This small molecule binds to this protein.
Small molecule (SMILES): CC(=O)N[C@@H]1[C@@H](O)[C@H](O)[C@@H](CO)O[C@H]1O

Binding-site contacts:
Ligand atom O5 contacts residue LEU292 of chain 1.A at 3.5 Å.
Ligand atom O6 contacts residue GLN408 of chain 1.A at 4.3 Å.
Ligand atom C2 contacts residue ASN271 of chain 1.A at 2.4 Å.
Ligand atom C7 contacts residue VAL410 of chain 1.A at 4.1 Å (hydrophobic).
Ligand atom O5 contacts residue ASN271 of chain 1.A at 2.4 Å (h-bond).
Ligand atom N2 contacts residue ASN271 of chain 1.A at 2.9 Å (h-bond).
Ligand atom C5 contacts residue ASN271 of chain 1.A at 3.7 Å.
Ligand atom C7 contacts residue ASN271 of chain 1.A at 3.2 Å.
Ligand atom C8 contacts residue VAL410 of chain 1.A at 3.6 Å (hydrophobic).
Ligand atom O7 contacts residue ASN271 of chain 1.A at 3.2 Å (h-bond).
Ligand atom C6 contacts residue LEU292 of chain 1.A at 3.6 Å (hydrophobic).
Ligand atom C3 contacts residue ASN271 of chain 1.A at 3.8 Å.
Ligand atom C5 contacts residue LEU292 of chain 1.A at 4.2 Å (hydrophobic).
Ligand atom O6 contacts residue LEU292 of chain 1.A at 3.1 Å.
Ligand atom C1 contacts residue ASN271 of chain 1.A at 1.4 Å.
Ligand atom C8 contacts residue ASN271 of chain 1.A at 4.4 Å.
Ligand atom C4 contacts residue ASN271 of chain 1.A at 4.2 Å.

Sequence of chain 1.A:
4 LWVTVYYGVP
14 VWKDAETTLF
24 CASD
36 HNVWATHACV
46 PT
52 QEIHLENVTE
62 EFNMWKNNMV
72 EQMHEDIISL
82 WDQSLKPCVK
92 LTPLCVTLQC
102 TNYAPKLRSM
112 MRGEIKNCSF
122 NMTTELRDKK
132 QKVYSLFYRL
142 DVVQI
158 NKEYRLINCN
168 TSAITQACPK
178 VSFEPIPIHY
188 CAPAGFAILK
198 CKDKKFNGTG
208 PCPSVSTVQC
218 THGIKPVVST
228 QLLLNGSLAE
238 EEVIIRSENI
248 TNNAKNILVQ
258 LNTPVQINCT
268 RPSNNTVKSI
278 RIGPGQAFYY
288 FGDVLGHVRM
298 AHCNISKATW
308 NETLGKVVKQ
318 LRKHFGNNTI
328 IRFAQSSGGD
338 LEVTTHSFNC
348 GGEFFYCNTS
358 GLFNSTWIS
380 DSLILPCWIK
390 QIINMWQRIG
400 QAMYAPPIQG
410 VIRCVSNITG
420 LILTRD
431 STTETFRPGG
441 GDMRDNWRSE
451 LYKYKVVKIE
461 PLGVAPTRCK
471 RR